This protein binds this small molecule.
Small molecule (SMILES): C[C@@](O)(CCO)CC(=O)[O-]

Binding-site contacts:
Ligand atom O3 contacts residue THR264 of chain 3.A at 3.6 Å.
Ligand atom O8 contacts residue ASN271 of chain 3.A at 3.1 Å (h-bond).
Ligand atom C8 contacts residue COA1 of chain 3.D at 3.4 Å.
Ligand atom C4 contacts residue THR264 of chain 3.A at 3.7 Å.
Ligand atom C8 contacts residue ASN271 of chain 3.A at 3.8 Å.
Ligand atom C8 contacts residue GLU83 of chain 3.A at 3.6 Å.
Ligand atom O8 contacts residue LYS267 of chain 3.A at 2.8 Å (salt-bridge).
Ligand atom C6 contacts residue ILE377 of chain 3.A at 3.5 Å (hydrophobic).
Ligand atom O4 contacts residue ALA368 of chain 3.A at 3.5 Å.
Ligand atom C8 contacts residue LYS267 of chain 3.A at 4.0 Å.
Ligand atom C2 contacts residue GLY268 of chain 3.A at 4.4 Å.
Ligand atom C5 contacts residue ARG261 of chain 3.A at 3.3 Å.
Ligand atom C4 contacts residue ALA368 of chain 3.A at 3.9 Å (hydrophobic).
Ligand atom C4 contacts residue GLY268 of chain 3.A at 3.9 Å.
Ligand atom C6 contacts residue ALA368 of chain 3.A at 4.1 Å (hydrophobic).
Ligand atom O4 contacts residue ARG261 of chain 3.A at 3.5 Å (salt-bridge).
Ligand atom O8 contacts residue GLU83 of chain 3.A at 2.8 Å (salt-bridge).
Ligand atom C2 contacts residue ASN271 of chain 3.A at 3.7 Å.
Ligand atom O4 contacts residue HIS265 of chain 3.A at 4.0 Å.
Ligand atom C3 contacts residue COA1 of chain 3.D at 4.3 Å.
Ligand atom O4 contacts residue THR264 of chain 3.A at 3.9 Å.
Ligand atom C5 contacts residue LEU372 of chain 3.A at 4.0 Å (hydrophobic).
Ligand atom C6 contacts residue ILE213 of chain 3.B at 4.5 Å (hydrophobic).
Ligand atom O7 contacts residue THR264 of chain 3.A at 3.8 Å.
Ligand atom O7 contacts residue LEU214 of chain 3.B at 4.2 Å.
Ligand atom O3 contacts residue ILE213 of chain 3.B at 4.0 Å.
Ligand atom C6 contacts residue COA1 of chain 3.D at 3.9 Å.
Ligand atom O3 contacts residue ARG261 of chain 3.A at 2.5 Å (salt-bridge).
Ligand atom C5 contacts residue ALA368 of chain 3.A at 3.9 Å (hydrophobic).
Ligand atom O4 contacts residue LEU372 of chain 3.A at 4.0 Å.
Ligand atom C2 contacts residue COA1 of chain 3.D at 3.5 Å.
Ligand atom O7 contacts residue ILE213 of chain 3.B at 3.8 Å.
Ligand atom C5 contacts residue THR264 of chain 3.A at 3.7 Å.
Ligand atom O8 contacts residue COA1 of chain 3.D at 3.8 Å.
Ligand atom O3 contacts residue LEU372 of chain 3.A at 3.5 Å.

Sequence of chain 3.A:
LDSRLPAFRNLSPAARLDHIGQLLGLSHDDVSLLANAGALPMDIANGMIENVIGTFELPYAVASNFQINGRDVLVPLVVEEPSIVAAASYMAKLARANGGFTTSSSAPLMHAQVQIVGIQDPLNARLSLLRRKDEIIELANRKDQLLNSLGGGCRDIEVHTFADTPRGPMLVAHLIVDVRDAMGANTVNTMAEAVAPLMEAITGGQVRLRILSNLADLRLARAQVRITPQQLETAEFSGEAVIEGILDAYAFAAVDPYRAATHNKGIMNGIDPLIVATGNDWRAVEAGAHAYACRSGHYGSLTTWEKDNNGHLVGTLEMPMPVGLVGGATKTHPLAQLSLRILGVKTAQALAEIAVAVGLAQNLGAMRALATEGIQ

Sequence of chain 3.B:
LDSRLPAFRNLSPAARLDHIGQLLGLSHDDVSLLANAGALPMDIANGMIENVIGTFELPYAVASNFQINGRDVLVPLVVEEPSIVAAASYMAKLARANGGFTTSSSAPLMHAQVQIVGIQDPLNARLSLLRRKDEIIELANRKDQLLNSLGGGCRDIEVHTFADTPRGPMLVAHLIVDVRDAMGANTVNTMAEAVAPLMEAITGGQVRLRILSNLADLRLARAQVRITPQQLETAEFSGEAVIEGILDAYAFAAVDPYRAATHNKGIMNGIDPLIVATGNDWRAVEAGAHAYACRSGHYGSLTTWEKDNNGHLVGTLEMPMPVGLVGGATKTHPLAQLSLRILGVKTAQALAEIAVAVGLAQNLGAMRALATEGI